Binding-site contacts:
Ligand atom C contacts residue TYR508 of chain 1.B at 3.8 Å (hydrophobic).
Ligand atom OXT contacts residue ARG510 of chain 1.B at 4.2 Å.
Ligand atom O3 contacts residue ARG510 of chain 1.B at 3.1 Å (salt-bridge).
Ligand atom OXT contacts residue GLN509 of chain 1.B at 3.6 Å.
Ligand atom OXT contacts residue TYR508 of chain 1.B at 2.5 Å (h-bond).
Ligand atom O3 contacts residue TYR508 of chain 1.B at 4.5 Å.
Ligand atom CA contacts residue ARG510 of chain 1.B at 4.0 Å.

A protein and the small-molecule ligand that binds it are described below.
Small molecule (SMILES): CC(=O)C(=O)O

Sequence of chain 1.B:
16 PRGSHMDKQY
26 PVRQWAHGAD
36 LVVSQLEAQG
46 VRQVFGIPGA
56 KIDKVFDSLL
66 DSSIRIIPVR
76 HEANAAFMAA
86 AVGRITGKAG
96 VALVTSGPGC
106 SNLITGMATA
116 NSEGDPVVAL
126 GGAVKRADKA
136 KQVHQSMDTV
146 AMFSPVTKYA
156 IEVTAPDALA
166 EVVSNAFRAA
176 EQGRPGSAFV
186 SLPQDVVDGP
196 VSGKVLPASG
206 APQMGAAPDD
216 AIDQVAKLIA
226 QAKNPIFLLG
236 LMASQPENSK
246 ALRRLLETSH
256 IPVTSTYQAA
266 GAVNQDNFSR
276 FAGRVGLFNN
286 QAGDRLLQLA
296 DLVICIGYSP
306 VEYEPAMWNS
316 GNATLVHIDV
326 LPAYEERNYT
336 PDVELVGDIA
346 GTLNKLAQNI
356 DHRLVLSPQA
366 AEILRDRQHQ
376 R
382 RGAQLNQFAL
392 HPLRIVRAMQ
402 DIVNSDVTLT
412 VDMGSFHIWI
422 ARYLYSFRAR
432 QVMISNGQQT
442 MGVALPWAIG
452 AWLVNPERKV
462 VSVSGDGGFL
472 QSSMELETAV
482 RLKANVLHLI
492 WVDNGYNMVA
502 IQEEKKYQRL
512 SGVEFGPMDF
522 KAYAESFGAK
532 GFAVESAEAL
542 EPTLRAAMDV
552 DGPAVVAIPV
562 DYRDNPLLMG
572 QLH